Sequence of chain 1.D:
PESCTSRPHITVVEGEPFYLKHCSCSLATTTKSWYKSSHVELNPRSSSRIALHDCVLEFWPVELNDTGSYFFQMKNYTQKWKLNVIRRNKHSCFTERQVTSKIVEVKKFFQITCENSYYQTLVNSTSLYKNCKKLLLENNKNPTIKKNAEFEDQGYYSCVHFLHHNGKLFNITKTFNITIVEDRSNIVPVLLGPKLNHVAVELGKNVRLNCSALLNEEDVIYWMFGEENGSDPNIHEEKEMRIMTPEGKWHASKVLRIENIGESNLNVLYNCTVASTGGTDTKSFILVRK

Binding-site contacts:
Ligand atom C8 contacts residue SO41 of chain 1.EB at 3.4 Å.
Ligand atom C1 contacts residue HIS173 of chain 1.D at 4.2 Å.
Ligand atom O5 contacts residue HIS173 of chain 1.D at 3.8 Å.
Ligand atom C7 contacts residue ASN133 of chain 1.D at 3.4 Å.
Ligand atom C5 contacts residue HIS173 of chain 1.D at 3.3 Å.
Ligand atom C3 contacts residue HIS173 of chain 1.D at 3.9 Å.
Ligand atom C4 contacts residue GLY176 of chain 1.D at 3.4 Å.
Ligand atom O6 contacts residue HIS173 of chain 1.D at 4.0 Å.
Ligand atom O7 contacts residue SO41 of chain 1.EB at 3.9 Å.
Ligand atom C6 contacts residue GLY176 of chain 1.D at 4.5 Å.
Ligand atom C5 contacts residue ASN133 of chain 1.D at 3.6 Å.
Ligand atom O4 contacts residue GLY176 of chain 1.D at 3.3 Å (h-bond).
Ligand atom C7 contacts residue SO41 of chain 1.EB at 3.9 Å.
Ligand atom C8 contacts residue ASN133 of chain 1.D at 3.2 Å.
Ligand atom O3 contacts residue HIS173 of chain 1.D at 4.5 Å.
Ligand atom C1 contacts residue ASN133 of chain 1.D at 1.4 Å.
Ligand atom O5 contacts residue ASN133 of chain 1.D at 2.3 Å (h-bond).
Ligand atom O3 contacts residue ASN175 of chain 1.D at 3.8 Å.
Ligand atom C2 contacts residue ASN133 of chain 1.D at 2.5 Å.
Ligand atom C3 contacts residue GLY176 of chain 1.D at 4.4 Å.
Ligand atom C6 contacts residue HIS173 of chain 1.D at 3.7 Å.
Ligand atom O3 contacts residue SO41 of chain 1.EB at 3.2 Å (h-bond).
Ligand atom C4 contacts residue ASN133 of chain 1.D at 4.2 Å.
Ligand atom C3 contacts residue ASN133 of chain 1.D at 3.8 Å.
Ligand atom N2 contacts residue ASN133 of chain 1.D at 3.0 Å (h-bond).
Ligand atom C5 contacts residue GLY176 of chain 1.D at 4.5 Å.
Ligand atom C4 contacts residue HIS173 of chain 1.D at 3.6 Å.
Ligand atom O3 contacts residue GLY176 of chain 1.D at 4.1 Å.
Ligand atom O7 contacts residue ASN133 of chain 1.D at 3.5 Å (h-bond).
Ligand atom O5 contacts residue HIS173 of chain 1.D at 4.5 Å.

This protein binds this small molecule.
Small molecule (SMILES): CC(=O)N[C@H]1CO[C@H](CO[C@@H]2O[C@@H](C)[C@@H](O)[C@@H](O)[C@@H]2O)[C@@H](O)[C@@H]1O